Sequence of chain 1.E:
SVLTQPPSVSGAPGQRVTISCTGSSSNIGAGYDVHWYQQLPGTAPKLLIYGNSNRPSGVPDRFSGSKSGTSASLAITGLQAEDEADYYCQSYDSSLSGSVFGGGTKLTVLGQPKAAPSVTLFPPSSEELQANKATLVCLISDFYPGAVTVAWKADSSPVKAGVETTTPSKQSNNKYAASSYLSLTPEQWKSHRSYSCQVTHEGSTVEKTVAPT

Sequence of chain 1.B:
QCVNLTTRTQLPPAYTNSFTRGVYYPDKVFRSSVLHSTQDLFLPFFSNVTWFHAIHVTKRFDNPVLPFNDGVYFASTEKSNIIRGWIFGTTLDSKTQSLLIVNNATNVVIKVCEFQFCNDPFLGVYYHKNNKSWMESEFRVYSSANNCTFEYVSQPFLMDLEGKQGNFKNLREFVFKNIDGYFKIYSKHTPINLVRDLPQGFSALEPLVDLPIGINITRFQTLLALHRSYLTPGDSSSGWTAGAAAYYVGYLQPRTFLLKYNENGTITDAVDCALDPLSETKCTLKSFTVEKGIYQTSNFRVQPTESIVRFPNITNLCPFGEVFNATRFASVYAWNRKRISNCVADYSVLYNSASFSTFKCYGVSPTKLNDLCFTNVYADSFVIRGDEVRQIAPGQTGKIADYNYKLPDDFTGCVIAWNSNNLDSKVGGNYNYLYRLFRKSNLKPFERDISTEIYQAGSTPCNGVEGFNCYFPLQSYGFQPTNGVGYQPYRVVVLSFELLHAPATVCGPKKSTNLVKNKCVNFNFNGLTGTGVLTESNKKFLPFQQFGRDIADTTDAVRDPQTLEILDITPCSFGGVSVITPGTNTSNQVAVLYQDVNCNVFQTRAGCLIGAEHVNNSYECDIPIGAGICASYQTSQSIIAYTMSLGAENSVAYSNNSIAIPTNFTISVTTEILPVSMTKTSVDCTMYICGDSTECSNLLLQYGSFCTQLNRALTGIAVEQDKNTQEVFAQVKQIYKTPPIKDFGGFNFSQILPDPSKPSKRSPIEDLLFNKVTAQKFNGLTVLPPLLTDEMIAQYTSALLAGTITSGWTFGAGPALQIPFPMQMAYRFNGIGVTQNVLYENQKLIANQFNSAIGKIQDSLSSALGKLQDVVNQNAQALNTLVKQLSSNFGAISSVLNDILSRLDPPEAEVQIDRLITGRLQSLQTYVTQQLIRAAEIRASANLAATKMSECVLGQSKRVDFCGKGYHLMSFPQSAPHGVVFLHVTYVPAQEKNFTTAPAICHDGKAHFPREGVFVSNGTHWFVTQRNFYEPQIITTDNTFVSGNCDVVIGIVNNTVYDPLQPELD

Binding-site contacts:
Ligand atom O6 contacts residue ASN164 of chain 1.B at 3.2 Å (h-bond).
Ligand atom O7 contacts residue SER69 of chain 1.E at 3.7 Å.
Ligand atom C4 contacts residue ASN165 of chain 1.B at 4.3 Å.
Ligand atom C2 contacts residue SER69 of chain 1.E at 3.7 Å.
Ligand atom N2 contacts residue SER69 of chain 1.E at 4.2 Å.
Ligand atom C1 contacts residue SER69 of chain 1.E at 3.5 Å.
Ligand atom N2 contacts residue ASN165 of chain 1.B at 2.9 Å (h-bond).
Ligand atom C1 contacts residue ASN165 of chain 1.B at 1.4 Å.
Ligand atom C7 contacts residue SER69 of chain 1.E at 4.1 Å.
Ligand atom O7 contacts residue ASN165 of chain 1.B at 4.0 Å.
Ligand atom C5 contacts residue ASN165 of chain 1.B at 3.7 Å.
Ligand atom C7 contacts residue ASN165 of chain 1.B at 3.6 Å.
Ligand atom O5 contacts residue SER69 of chain 1.E at 3.8 Å.
Ligand atom C2 contacts residue ASN165 of chain 1.B at 2.5 Å.
Ligand atom O5 contacts residue ASN165 of chain 1.B at 2.4 Å (h-bond).
Ligand atom O7 contacts residue GLY70 of chain 1.E at 4.2 Å.
Ligand atom C3 contacts residue ASN165 of chain 1.B at 3.8 Å.

The small molecule below binds the protein below.
Small molecule (SMILES): CC(=O)N[C@@H]1[C@@H](O)[C@H](O)[C@@H](CO)O[C@H]1O